The protein below binds the small molecule below.
Small molecule (SMILES): O=C(O)c1cc2ccccc2[nH]1

Binding-site contacts:
Ligand atom C06 contacts residue HIS293 of chain 1.A at 4.1 Å.
Ligand atom C01 contacts residue LEU439 of chain 1.A at 4.3 Å (hydrophobic).
Ligand atom C10 contacts residue ALA450 of chain 1.A at 3.9 Å (hydrophobic).
Ligand atom C02 contacts residue HIS293 of chain 1.A at 4.0 Å.
Ligand atom C02 contacts residue HIS445 of chain 1.A at 4.0 Å.
Ligand atom C10 contacts residue HIS451 of chain 1.A at 3.4 Å.
Ligand atom C07 contacts residue PRO438 of chain 1.A at 4.3 Å (hydrophobic).
Ligand atom C08 contacts residue ALA450 of chain 1.A at 3.9 Å (hydrophobic).
Ligand atom C04 contacts residue GLY444 of chain 1.A at 3.8 Å.
Ligand atom C02 contacts residue GLY444 of chain 1.A at 4.3 Å.
Ligand atom C04 contacts residue HIS293 of chain 1.A at 3.6 Å.
Ligand atom C01 contacts residue PRO438 of chain 1.A at 4.0 Å (hydrophobic).
Ligand atom C05 contacts residue HIS451 of chain 1.A at 4.4 Å.
Ligand atom C07 contacts residue HIS293 of chain 1.A at 4.4 Å.
Ligand atom C03 contacts residue HIS445 of chain 1.A at 3.7 Å.
Ligand atom C03 contacts residue HIS293 of chain 1.A at 3.7 Å.
Ligand atom O12 contacts residue ALA450 of chain 1.A at 3.9 Å.
Ligand atom C06 contacts residue PRO438 of chain 1.A at 3.8 Å (hydrophobic).
Ligand atom N09 contacts residue ALA450 of chain 1.A at 3.9 Å.
Ligand atom C01 contacts residue HIS293 of chain 1.A at 4.1 Å.
Ligand atom C02 contacts residue LEU439 of chain 1.A at 4.4 Å (hydrophobic).
Ligand atom C04 contacts residue PRO438 of chain 1.A at 4.2 Å (hydrophobic).
Ligand atom C07 contacts residue HIS451 of chain 1.A at 3.5 Å.
Ligand atom C08 contacts residue HIS451 of chain 1.A at 3.7 Å.
Ligand atom C05 contacts residue PRO438 of chain 1.A at 3.8 Å (hydrophobic).
Ligand atom C03 contacts residue PRO438 of chain 1.A at 3.8 Å (hydrophobic).
Ligand atom O11 contacts residue HIS451 of chain 1.A at 2.9 Å (h-bond).
Ligand atom O12 contacts residue HIS451 of chain 1.A at 4.4 Å.
Ligand atom N09 contacts residue HIS293 of chain 1.A at 4.2 Å.
Ligand atom C03 contacts residue GLY444 of chain 1.A at 3.5 Å.
Ligand atom C02 contacts residue PRO438 of chain 1.A at 3.5 Å (hydrophobic).
Ligand atom N09 contacts residue GLY444 of chain 1.A at 3.4 Å (h-bond).
Ligand atom C05 contacts residue HIS293 of chain 1.A at 3.8 Å.

Sequence of chain 1.A:
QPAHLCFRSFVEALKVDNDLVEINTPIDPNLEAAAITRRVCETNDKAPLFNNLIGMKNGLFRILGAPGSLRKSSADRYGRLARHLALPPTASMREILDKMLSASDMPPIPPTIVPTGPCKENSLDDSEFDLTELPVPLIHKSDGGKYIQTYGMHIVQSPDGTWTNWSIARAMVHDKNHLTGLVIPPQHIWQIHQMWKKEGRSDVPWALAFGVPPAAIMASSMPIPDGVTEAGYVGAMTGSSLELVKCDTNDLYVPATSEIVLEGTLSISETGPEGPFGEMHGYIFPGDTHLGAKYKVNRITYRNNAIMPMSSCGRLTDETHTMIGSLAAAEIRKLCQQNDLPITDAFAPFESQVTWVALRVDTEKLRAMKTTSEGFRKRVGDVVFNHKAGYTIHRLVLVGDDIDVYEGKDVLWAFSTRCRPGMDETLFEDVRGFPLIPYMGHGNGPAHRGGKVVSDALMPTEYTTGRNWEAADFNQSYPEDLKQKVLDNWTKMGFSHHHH